The protein below binds the small molecule below.
Small molecule (SMILES): CC(=O)N[C@H]1[C@H](O[C@H]2[C@H](O)[C@@H](NC(C)=O)CO[C@@H]2CO)O[C@H](CO)[C@@H](O[C@@H]2O[C@H](CO)[C@@H](O)[C@H](O)[C@@H]2O)[C@@H]1O

Binding-site contacts:
Ligand atom C1 contacts residue ASN229 of chain 1.O at 4.0 Å.
Ligand atom C4 contacts residue ASN177 of chain 1.O at 4.2 Å.
Ligand atom O6 contacts residue ASN229 of chain 1.O at 4.2 Å.
Ligand atom N2 contacts residue ASN177 of chain 1.O at 2.9 Å (h-bond).
Ligand atom C6 contacts residue ASP232 of chain 1.O at 4.4 Å.
Ligand atom C7 contacts residue THR227 of chain 1.O at 3.6 Å.
Ligand atom O5 contacts residue THR227 of chain 1.O at 4.3 Å.
Ligand atom O5 contacts residue ASN229 of chain 1.O at 4.3 Å.
Ligand atom O4 contacts residue THR227 of chain 1.O at 4.0 Å.
Ligand atom C8 contacts residue GLU211 of chain 1.O at 3.2 Å.
Ligand atom O4 contacts residue ASN229 of chain 1.O at 4.3 Å.
Ligand atom C7 contacts residue THR180 of chain 1.O at 3.7 Å.
Ligand atom C5 contacts residue ASN229 of chain 1.O at 4.0 Å.
Ligand atom C7 contacts residue ASN177 of chain 1.O at 3.9 Å.
Ligand atom O6 contacts residue ASP232 of chain 1.O at 3.5 Å (salt-bridge).
Ligand atom C2 contacts residue SER228 of chain 1.O at 4.4 Å.
Ligand atom C3 contacts residue ASN177 of chain 1.O at 3.8 Å.
Ligand atom N2 contacts residue GLU211 of chain 1.O at 3.9 Å.
Ligand atom N2 contacts residue THR180 of chain 1.O at 4.1 Å.
Ligand atom N2 contacts residue THR227 of chain 1.O at 4.0 Å.
Ligand atom C1 contacts residue GLY210 of chain 1.O at 4.1 Å.
Ligand atom C5 contacts residue THR227 of chain 1.O at 3.6 Å.
Ligand atom C1 contacts residue ASN177 of chain 1.O at 1.4 Å.
Ligand atom C7 contacts residue GLU211 of chain 1.O at 4.1 Å.
Ligand atom O6 contacts residue THR227 of chain 1.O at 2.8 Å (h-bond).
Ligand atom O5 contacts residue ASN177 of chain 1.O at 2.4 Å (h-bond).
Ligand atom C4 contacts residue ASN229 of chain 1.O at 4.4 Å.
Ligand atom C7 contacts residue SER228 of chain 1.O at 4.2 Å.
Ligand atom N2 contacts residue GLY210 of chain 1.O at 4.2 Å.
Ligand atom C5 contacts residue ASN177 of chain 1.O at 3.7 Å.
Ligand atom O7 contacts residue SER228 of chain 1.O at 3.4 Å.
Ligand atom C8 contacts residue THR180 of chain 1.O at 3.7 Å.
Ligand atom O7 contacts residue THR227 of chain 1.O at 3.3 Å (h-bond).
Ligand atom O3 contacts residue ASP232 of chain 1.O at 4.0 Å.
Ligand atom O7 contacts residue THR180 of chain 1.O at 3.8 Å.
Ligand atom O7 contacts residue ASN229 of chain 1.O at 4.2 Å.
Ligand atom O7 contacts residue ASN177 of chain 1.O at 4.4 Å.
Ligand atom C6 contacts residue THR227 of chain 1.O at 3.2 Å.
Ligand atom C2 contacts residue ASN177 of chain 1.O at 2.5 Å.
Ligand atom C8 contacts residue THR227 of chain 1.O at 3.6 Å.

Sequence of chain 1.O:
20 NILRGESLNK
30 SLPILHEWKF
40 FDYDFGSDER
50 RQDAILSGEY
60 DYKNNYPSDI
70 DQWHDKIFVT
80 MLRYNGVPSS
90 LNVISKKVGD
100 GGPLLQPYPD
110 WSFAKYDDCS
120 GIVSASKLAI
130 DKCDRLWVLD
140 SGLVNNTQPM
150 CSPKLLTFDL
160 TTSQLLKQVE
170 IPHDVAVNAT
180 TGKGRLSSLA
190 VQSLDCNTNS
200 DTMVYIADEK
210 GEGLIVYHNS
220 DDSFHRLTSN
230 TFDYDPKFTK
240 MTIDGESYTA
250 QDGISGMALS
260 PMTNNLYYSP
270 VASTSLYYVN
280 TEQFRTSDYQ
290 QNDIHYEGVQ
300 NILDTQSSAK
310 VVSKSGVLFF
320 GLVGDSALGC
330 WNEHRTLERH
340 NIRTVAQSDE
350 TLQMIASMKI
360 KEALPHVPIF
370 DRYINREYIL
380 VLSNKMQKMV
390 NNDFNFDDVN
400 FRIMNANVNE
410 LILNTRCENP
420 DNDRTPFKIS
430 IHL